A protein and the small-molecule ligand that binds it are described below.
Small molecule (SMILES): CC(=O)N[C@@H]1[C@@H](O)[C@H](O)[C@@H](CO)O[C@H]1O

Sequence of chain 1.A:
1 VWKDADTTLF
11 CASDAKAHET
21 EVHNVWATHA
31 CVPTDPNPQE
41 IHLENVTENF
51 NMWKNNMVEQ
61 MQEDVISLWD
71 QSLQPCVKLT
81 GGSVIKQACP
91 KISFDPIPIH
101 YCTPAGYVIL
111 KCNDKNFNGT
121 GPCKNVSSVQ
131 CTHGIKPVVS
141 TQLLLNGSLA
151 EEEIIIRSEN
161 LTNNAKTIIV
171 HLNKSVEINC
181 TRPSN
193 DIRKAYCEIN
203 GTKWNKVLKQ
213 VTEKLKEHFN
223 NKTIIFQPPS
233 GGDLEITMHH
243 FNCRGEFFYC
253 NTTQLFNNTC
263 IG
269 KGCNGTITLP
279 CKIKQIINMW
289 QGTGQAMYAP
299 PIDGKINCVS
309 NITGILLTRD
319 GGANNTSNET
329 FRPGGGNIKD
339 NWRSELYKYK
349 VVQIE

Binding-site contacts:
Ligand atom C1 contacts residue ASN259 of chain 1.A at 1.4 Å.
Ligand atom C5 contacts residue ASN259 of chain 1.A at 3.6 Å.
Ligand atom O7 contacts residue ASN259 of chain 1.A at 3.3 Å (h-bond).
Ligand atom N2 contacts residue ASN259 of chain 1.A at 3.0 Å (h-bond).
Ligand atom C1 contacts residue THR261 of chain 1.A at 4.5 Å.
Ligand atom O5 contacts residue ASN259 of chain 1.A at 2.3 Å (h-bond).
Ligand atom C2 contacts residue ASN259 of chain 1.A at 2.5 Å.
Ligand atom C4 contacts residue ASN259 of chain 1.A at 4.2 Å.
Ligand atom C8 contacts residue THR255 of chain 1.A at 3.7 Å.
Ligand atom O6 contacts residue GLY270 of chain 1.A at 3.8 Å.
Ligand atom C5 contacts residue CYS271 of chain 1.A at 4.2 Å (hydrophobic).
Ligand atom O7 contacts residue THR255 of chain 1.A at 4.2 Å.
Ligand atom C1 contacts residue CYS262 of chain 1.A at 4.4 Å (hydrophobic).
Ligand atom C6 contacts residue CYS271 of chain 1.A at 3.5 Å (hydrophobic).
Ligand atom O5 contacts residue THR261 of chain 1.A at 4.4 Å.
Ligand atom C7 contacts residue ASN259 of chain 1.A at 3.3 Å.
Ligand atom C3 contacts residue ASN259 of chain 1.A at 3.8 Å.
Ligand atom O5 contacts residue CYS271 of chain 1.A at 3.5 Å (h-bond).
Ligand atom O6 contacts residue CYS271 of chain 1.A at 3.5 Å (h-bond).
Ligand atom O5 contacts residue CYS262 of chain 1.A at 3.9 Å.
Ligand atom O7 contacts residue GLN256 of chain 1.A at 3.8 Å.